This small molecule binds to this protein.
Small molecule (SMILES): CS(=O)(=O)N1CCC[C@H](NC(=O)[C@H](CCC2CCCCC2)NC(=O)c2ccc(CNC(=O)c3cnc4ccccn34)cc2)C1

Sequence of chain 1.B:
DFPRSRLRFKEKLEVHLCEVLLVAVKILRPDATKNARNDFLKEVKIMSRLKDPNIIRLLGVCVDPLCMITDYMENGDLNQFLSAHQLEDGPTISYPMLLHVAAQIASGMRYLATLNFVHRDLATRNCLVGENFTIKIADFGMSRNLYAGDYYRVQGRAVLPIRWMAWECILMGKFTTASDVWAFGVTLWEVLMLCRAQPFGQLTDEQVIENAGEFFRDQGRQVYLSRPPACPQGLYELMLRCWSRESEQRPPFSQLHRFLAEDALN

Binding-site contacts:
Ligand atom N5 contacts residue LEU18 of chain 1.B at 3.8 Å.
Ligand atom C26 contacts residue ASP104 of chain 1.B at 3.3 Å.
Ligand atom O4 contacts residue PHE187 of chain 1.B at 3.6 Å.
Ligand atom N4 contacts residue ASP104 of chain 1.B at 3.8 Å.
Ligand atom C contacts residue ASP186 of chain 1.B at 3.4 Å.
Ligand atom C9 contacts residue MET78 of chain 1.B at 3.4 Å (hydrophobic).
Ligand atom N1 contacts residue ASP186 of chain 1.B at 2.9 Å (salt-bridge).
Ligand atom N3 contacts residue THR103 of chain 1.B at 3.1 Å (h-bond).
Ligand atom C8 contacts residue GLY188 of chain 1.B at 3.5 Å.
Ligand atom O3 contacts residue GLU74 of chain 1.B at 3.3 Å.
Ligand atom C18 contacts residue PHE187 of chain 1.B at 3.7 Å (hydrophobic).
Ligand atom C2 contacts residue GLU74 of chain 1.B at 3.5 Å.
Ligand atom C20 contacts residue GLU74 of chain 1.B at 3.4 Å.
Ligand atom C3 contacts residue ASP186 of chain 1.B at 3.8 Å.
Ligand atom C23 contacts residue THR103 of chain 1.B at 3.5 Å.
Ligand atom N4 contacts residue MET106 of chain 1.B at 3.1 Å (h-bond).
Ligand atom C13 contacts residue ALA185 of chain 1.B at 3.6 Å (hydrophobic).
Ligand atom C14 contacts residue HIS166 of chain 1.B at 3.8 Å.
Ligand atom C7 contacts residue GLY188 of chain 1.B at 3.6 Å.
Ligand atom C20 contacts residue MET78 of chain 1.B at 3.8 Å (hydrophobic).
Ligand atom N3 contacts residue ALA55 of chain 1.B at 3.5 Å.
Ligand atom C31 contacts residue MET106 of chain 1.B at 3.3 Å (hydrophobic).
Ligand atom C13 contacts residue ILE184 of chain 1.B at 3.8 Å (hydrophobic).
Ligand atom C19 contacts residue PHE187 of chain 1.B at 3.6 Å (hydrophobic).
Ligand atom N4 contacts residue TYR105 of chain 1.B at 3.8 Å.
Ligand atom O contacts residue ASP186 of chain 1.B at 2.8 Å (salt-bridge).
Ligand atom N contacts residue ASP186 of chain 1.B at 3.4 Å (salt-bridge).
Ligand atom N1 contacts residue GLU74 of chain 1.B at 3.7 Å.
Ligand atom C25 contacts residue ALA55 of chain 1.B at 3.8 Å (hydrophobic).
Ligand atom C26 contacts residue ALA55 of chain 1.B at 3.5 Å (hydrophobic).
Ligand atom C1 contacts residue GLU74 of chain 1.B at 3.8 Å.
Ligand atom O contacts residue ALA185 of chain 1.B at 3.3 Å.
Ligand atom C4 contacts residue ASP186 of chain 1.B at 3.6 Å.
Ligand atom C16 contacts residue PHE164 of chain 1.B at 3.7 Å (hydrophobic).
Ligand atom C2 contacts residue ASP186 of chain 1.B at 3.7 Å.
Ligand atom N contacts residue GLU74 of chain 1.B at 2.9 Å (salt-bridge).
Ligand atom C15 contacts residue HIS166 of chain 1.B at 3.7 Å.
Ligand atom C1 contacts residue ASP186 of chain 1.B at 3.5 Å.
Ligand atom C8 contacts residue ASP186 of chain 1.B at 3.5 Å.
Ligand atom O4 contacts residue VAL26 of chain 1.B at 3.7 Å.